Binding-site contacts:
Ligand atom CB contacts residue GLU44 of chain 4.A at 3.0 Å.
Ligand atom O contacts residue ASN207 of chain 7.A at 2.8 Å (h-bond).
Ligand atom CA contacts residue GLU44 of chain 4.A at 3.8 Å.
Ligand atom O contacts residue VAL205 of chain 7.A at 2.9 Å (h-bond).
Ligand atom NE1 contacts residue ASN207 of chain 7.A at 3.5 Å (h-bond).
Ligand atom O contacts residue LYS204 of chain 7.A at 3.8 Å.
Ligand atom O contacts residue VAL205 of chain 7.A at 3.6 Å (h-bond).
Ligand atom CE3 contacts residue LEU41 of chain 4.A at 3.8 Å (hydrophobic).
Ligand atom O contacts residue ALA206 of chain 7.A at 3.2 Å.
Ligand atom CA contacts residue VAL205 of chain 7.A at 3.2 Å (hydrophobic).
Ligand atom CD2 contacts residue LEU41 of chain 7.A at 3.7 Å (hydrophobic).
Ligand atom CA contacts residue VAL205 of chain 7.A at 3.8 Å (hydrophobic).
Ligand atom C contacts residue GLU44 of chain 4.A at 3.1 Å.
Ligand atom CB contacts residue GLU44 of chain 4.A at 3.5 Å.
Ligand atom CH2 contacts residue ARG34 of chain 7.A at 3.5 Å.
Ligand atom CH2 contacts residue ILE37 of chain 4.A at 3.8 Å (hydrophobic).
Ligand atom CZ2 contacts residue ARG34 of chain 7.A at 3.5 Å.
Ligand atom CE2 contacts residue GLU45 of chain 7.A at 3.4 Å.
Ligand atom N contacts residue GLU44 of chain 4.A at 2.9 Å (salt-bridge).
Ligand atom CZ contacts residue ALA42 of chain 7.A at 3.6 Å (hydrophobic).
Ligand atom CD1 contacts residue ASN207 of chain 7.A at 3.4 Å.
Ligand atom CD1 contacts residue ASN74 of chain 4.A at 3.7 Å.
Ligand atom O contacts residue ASN49 of chain 4.A at 2.8 Å (h-bond).
Ligand atom CE2 contacts residue VAL40 of chain 4.A at 3.7 Å (hydrophobic).
Ligand atom O contacts residue ASN207 of chain 7.A at 3.2 Å (h-bond).
Ligand atom CZ contacts residue SER38 of chain 7.A at 3.4 Å.
Ligand atom N contacts residue GLU44 of chain 4.A at 3.0 Å (salt-bridge).
Ligand atom NE1 contacts residue ASN74 of chain 4.A at 3.0 Å (h-bond).
Ligand atom CE2 contacts residue ASN207 of chain 7.A at 3.5 Å.
Ligand atom CG contacts residue VAL40 of chain 4.A at 3.6 Å (hydrophobic).
Ligand atom C contacts residue VAL205 of chain 7.A at 3.5 Å (hydrophobic).
Ligand atom CA contacts residue GLU44 of chain 4.A at 3.3 Å.
Ligand atom C contacts residue LEU203 of chain 7.A at 3.7 Å (hydrophobic).
Ligand atom C contacts residue ASN49 of chain 4.A at 3.5 Å.
Ligand atom CZ2 contacts residue ASN207 of chain 7.A at 3.7 Å.
Ligand atom O contacts residue GLU44 of chain 4.A at 3.8 Å.
Ligand atom CD2 contacts residue VAL40 of chain 4.A at 3.5 Å (hydrophobic).
Ligand atom CZ2 contacts residue ASN74 of chain 4.A at 3.6 Å.
Ligand atom N contacts residue VAL205 of chain 7.A at 2.8 Å (h-bond).
Ligand atom CD2 contacts residue GLU45 of chain 7.A at 3.3 Å.

This protein binds this small molecule.
Small molecule (SMILES): CC(C)C[C@H](NC(=O)[C@H](CC1=CN=C2C=CC=CC12)NC(=O)[C@H](C)NC(=O)[C@@H]1CCCN1C(=O)[C@H](C)N)C(=O)N[C@@H](Cc1ccccc1)C(=O)N[C@@H](CCC(=O)O)C(=O)N[C@@H](C)C=O

Sequence of chain 7.A:
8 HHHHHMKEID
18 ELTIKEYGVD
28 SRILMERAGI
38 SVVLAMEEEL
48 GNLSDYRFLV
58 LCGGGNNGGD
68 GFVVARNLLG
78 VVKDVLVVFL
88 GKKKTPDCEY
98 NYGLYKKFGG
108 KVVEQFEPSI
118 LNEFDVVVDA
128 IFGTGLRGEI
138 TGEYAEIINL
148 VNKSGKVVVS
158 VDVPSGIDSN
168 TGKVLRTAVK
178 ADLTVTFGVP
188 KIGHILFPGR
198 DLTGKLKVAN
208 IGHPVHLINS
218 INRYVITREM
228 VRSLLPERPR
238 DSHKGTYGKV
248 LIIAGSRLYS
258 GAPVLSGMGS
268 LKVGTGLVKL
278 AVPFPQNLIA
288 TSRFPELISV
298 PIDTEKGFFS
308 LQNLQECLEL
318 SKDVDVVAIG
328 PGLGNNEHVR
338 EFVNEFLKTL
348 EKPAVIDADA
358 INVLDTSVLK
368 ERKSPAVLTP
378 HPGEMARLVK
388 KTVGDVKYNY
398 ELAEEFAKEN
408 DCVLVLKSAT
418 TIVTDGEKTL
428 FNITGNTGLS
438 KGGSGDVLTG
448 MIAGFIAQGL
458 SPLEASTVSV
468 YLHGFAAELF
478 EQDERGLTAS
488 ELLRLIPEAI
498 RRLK

Sequence of chain 4.A:
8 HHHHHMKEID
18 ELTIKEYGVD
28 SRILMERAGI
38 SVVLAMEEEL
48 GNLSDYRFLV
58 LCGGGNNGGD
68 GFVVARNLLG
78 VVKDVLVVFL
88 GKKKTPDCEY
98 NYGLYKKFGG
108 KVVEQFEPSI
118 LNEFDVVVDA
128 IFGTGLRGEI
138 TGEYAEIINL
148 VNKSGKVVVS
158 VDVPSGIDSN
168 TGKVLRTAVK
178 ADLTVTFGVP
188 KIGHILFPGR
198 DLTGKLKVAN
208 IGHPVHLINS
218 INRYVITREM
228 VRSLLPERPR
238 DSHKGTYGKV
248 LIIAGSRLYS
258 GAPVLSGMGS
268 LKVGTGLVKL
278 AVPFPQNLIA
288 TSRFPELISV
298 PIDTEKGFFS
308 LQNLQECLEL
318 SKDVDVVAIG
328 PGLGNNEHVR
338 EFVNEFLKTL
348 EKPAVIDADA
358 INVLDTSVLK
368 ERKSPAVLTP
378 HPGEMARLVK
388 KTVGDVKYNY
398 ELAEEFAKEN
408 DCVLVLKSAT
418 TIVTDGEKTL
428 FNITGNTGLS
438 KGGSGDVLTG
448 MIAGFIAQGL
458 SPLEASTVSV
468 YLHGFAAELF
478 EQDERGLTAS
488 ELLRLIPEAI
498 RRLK